Sequence of chain 24.A:
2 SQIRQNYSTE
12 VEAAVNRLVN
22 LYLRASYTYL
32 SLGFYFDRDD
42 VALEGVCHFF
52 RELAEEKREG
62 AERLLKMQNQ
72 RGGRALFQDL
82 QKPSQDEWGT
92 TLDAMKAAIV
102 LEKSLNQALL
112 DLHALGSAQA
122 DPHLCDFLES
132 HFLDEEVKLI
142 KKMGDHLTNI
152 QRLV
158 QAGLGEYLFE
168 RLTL

Binding-site contacts:
Ligand atom C12 contacts residue RAV1 of chain 3.J at 0.3 Å.
Ligand atom O8 contacts residue RAV1 of chain 3.J at 0.5 Å (h-bond).
Ligand atom O9 contacts residue ARG59 of chain 24.A at 4.0 Å.
Ligand atom C12 contacts residue LEU81 of chain 24.A at 3.8 Å (hydrophobic).
Ligand atom C4 contacts residue SER27 of chain 3.A at 3.4 Å.
Ligand atom C15 contacts residue ARG59 of chain 3.A at 3.5 Å.
Ligand atom O8 contacts residue LEU24 of chain 24.A at 2.9 Å.
Ligand atom N3 contacts residue ARG59 of chain 24.A at 3.6 Å.
Ligand atom C13 contacts residue RAV1 of chain 3.J at 1.5 Å.
Ligand atom C15 contacts residue RAV1 of chain 3.J at 0.7 Å.
Ligand atom C16 contacts residue SER27 of chain 24.A at 3.7 Å.
Ligand atom N3 contacts residue RAV1 of chain 3.J at 0.8 Å.
Ligand atom C4 contacts residue ARG59 of chain 24.A at 3.9 Å.
Ligand atom C14 contacts residue RAV1 of chain 3.J at 1.3 Å.
Ligand atom C12 contacts residue LEU81 of chain 3.A at 3.9 Å (hydrophobic).
Ligand atom C4 contacts residue RAV1 of chain 3.J at 0.7 Å.
Ligand atom C18 contacts residue RAV1 of chain 3.J at 1.3 Å.
Ligand atom C16 contacts residue RAV1 of chain 3.J at 0.7 Å.
Ligand atom C2 contacts residue RAV1 of chain 3.J at 1.3 Å.
Ligand atom O9 contacts residue SER27 of chain 3.A at 3.2 Å (h-bond).
Ligand atom C6 contacts residue RAV1 of chain 3.J at 1.3 Å.
Ligand atom N5 contacts residue RAV1 of chain 3.J at 1.3 Å.
Ligand atom C14 contacts residue TYR28 of chain 24.A at 3.6 Å (hydrophobic).
Ligand atom O7 contacts residue SER27 of chain 3.A at 3.8 Å.
Ligand atom C1 contacts residue RAV1 of chain 3.J at 0.1 Å.
Ligand atom C6 contacts residue SER27 of chain 3.A at 3.7 Å.
Ligand atom O7 contacts residue LEU24 of chain 3.A at 3.2 Å.
Ligand atom C18 contacts residue LEU81 of chain 3.A at 3.2 Å (hydrophobic).
Ligand atom O9 contacts residue RAV1 of chain 3.J at 0.7 Å.
Ligand atom C14 contacts residue LEU24 of chain 24.A at 3.8 Å (hydrophobic).
Ligand atom C18 contacts residue LEU81 of chain 24.A at 3.9 Å (hydrophobic).
Ligand atom C14 contacts residue SER27 of chain 24.A at 2.8 Å.
Ligand atom C17 contacts residue RAV1 of chain 3.J at 0.9 Å.
Ligand atom N5 contacts residue SER27 of chain 3.A at 2.7 Å (h-bond).
Ligand atom C2 contacts residue LEU24 of chain 24.A at 3.8 Å (hydrophobic).
Ligand atom O7 contacts residue RAV1 of chain 3.J at 0.5 Å (h-bond).
Ligand atom C17 contacts residue ALA55 of chain 24.A at 3.9 Å (hydrophobic).
Ligand atom C17 contacts residue SER27 of chain 24.A at 3.3 Å.
Ligand atom C17 contacts residue ARG59 of chain 3.A at 3.9 Å.
Ligand atom N5 contacts residue ARG59 of chain 3.A at 4.0 Å.

Sequence of chain 3.A:
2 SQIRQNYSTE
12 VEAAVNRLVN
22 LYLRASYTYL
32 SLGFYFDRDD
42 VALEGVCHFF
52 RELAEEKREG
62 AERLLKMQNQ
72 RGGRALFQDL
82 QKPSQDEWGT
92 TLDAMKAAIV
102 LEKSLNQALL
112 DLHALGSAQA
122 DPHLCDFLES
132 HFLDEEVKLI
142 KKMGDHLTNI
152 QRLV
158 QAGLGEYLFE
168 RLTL

A protein and the small-molecule ligand that binds it are described below.
Small molecule (SMILES): CCC[C@H](C)C1(CC)C(=O)NC(=O)NC1=O